Binding-site contacts:
Ligand atom O4' contacts residue PHE53 of chain 1.A at 3.3 Å.
Ligand atom O2' contacts residue TYR14 of chain 1.A at 3.1 Å (h-bond).
Ligand atom N3 contacts residue GLU55 of chain 1.A at 2.8 Å (salt-bridge).
Ligand atom P contacts residue LYS43 of chain 1.A at 3.7 Å.
Ligand atom C5 contacts residue TYR14 of chain 1.A at 3.7 Å (hydrophobic).
Ligand atom N4 contacts residue GLU82 of chain 1.A at 2.8 Å (salt-bridge).
Ligand atom O2' contacts residue ARG80 of chain 1.A at 3.1 Å (salt-bridge).
Ligand atom O2 contacts residue GLU55 of chain 1.A at 3.5 Å (salt-bridge).
Ligand atom O4 contacts residue ILE54 of chain 1.A at 3.7 Å.
Ligand atom C8 contacts residue ARG12 of chain 1.A at 3.7 Å.
Ligand atom O5' contacts residue LYS43 of chain 1.A at 2.9 Å (salt-bridge).
Ligand atom C2 contacts residue GLU55 of chain 1.A at 3.6 Å.
Ligand atom C4 contacts residue GLU82 of chain 1.A at 3.6 Å.
Ligand atom C1' contacts residue PHE53 of chain 1.A at 3.5 Å (hydrophobic).
Ligand atom C4' contacts residue ARG80 of chain 1.A at 3.3 Å.
Ligand atom N3 contacts residue ARG12 of chain 1.A at 3.4 Å (salt-bridge).
Ligand atom N4 contacts residue ASP41 of chain 1.A at 3.2 Å (salt-bridge).
Ligand atom O2' contacts residue PHE53 of chain 1.A at 3.3 Å.
Ligand atom O2 contacts residue ARG12 of chain 1.A at 3.6 Å (salt-bridge).
Ligand atom OP1 contacts residue LYS43 of chain 1.A at 3.6 Å.
Ligand atom C5 contacts residue ASP41 of chain 1.A at 3.2 Å.
Ligand atom C5 contacts residue LYS39 of chain 1.A at 3.5 Å.
Ligand atom C1' contacts residue ARG80 of chain 1.A at 3.5 Å.
Ligand atom O2' contacts residue LYS43 of chain 1.A at 3.3 Å.
Ligand atom O4 contacts residue GLU55 of chain 1.A at 3.2 Å (salt-bridge).
Ligand atom C4 contacts residue ASP41 of chain 1.A at 3.5 Å.
Ligand atom O3' contacts residue LYS43 of chain 1.A at 3.3 Å.
Ligand atom O2' contacts residue ARG12 of chain 1.A at 3.0 Å (salt-bridge).
Ligand atom N7 contacts residue ARG12 of chain 1.A at 3.1 Å (salt-bridge).
Ligand atom C6 contacts residue LYS39 of chain 1.A at 3.7 Å.
Ligand atom O5' contacts residue PHE51 of chain 1.A at 3.2 Å.
Ligand atom C2 contacts residue ARG12 of chain 1.A at 3.4 Å.
Ligand atom C6 contacts residue TYR14 of chain 1.A at 3.7 Å (hydrophobic).
Ligand atom C5' contacts residue LYS43 of chain 1.A at 3.6 Å.
Ligand atom C5' contacts residue ASP41 of chain 1.A at 3.7 Å.
Ligand atom N6 contacts residue PHE85 of chain 1.A at 3.6 Å.
Ligand atom O4 contacts residue LYS39 of chain 1.A at 3.5 Å (salt-bridge).
Ligand atom O4' contacts residue ARG80 of chain 1.A at 3.0 Å (salt-bridge).
Ligand atom C5' contacts residue TYR14 of chain 1.A at 3.6 Å (hydrophobic).
Ligand atom C5 contacts residue GLU82 of chain 1.A at 3.6 Å.

Sequence of chain 1.A:
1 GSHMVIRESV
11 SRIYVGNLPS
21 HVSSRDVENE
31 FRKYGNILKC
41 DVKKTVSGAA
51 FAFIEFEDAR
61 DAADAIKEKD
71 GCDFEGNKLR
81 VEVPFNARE

The small molecule below binds the protein below.
Small molecule (SMILES): Nc1ccn([C@@H]2O[C@H](CO[P](=O)(O)O[C@H]3[C@@H](O)[C@H](n4cnc5c4NC=NC5N)O[C@@H]3CO)[C@@H](O[P](=O)(O)OC[C@H]3O[C@@H](n4cnc5c4NC=NC5N)[C@H](O)[C@@H]3O[P](=O)(O)OC[C@H]3O[C@@H](n4ccc(=O)[nH]c4=O)[C@H](O)[C@@H]3O[P](=O)(O)OC[C@H]3O[C@@H](n4ccc(N)nc4=O)[C@H](O)[C@@H]3O[P](=O)(O)OC[C@H]3O[C@@H](n4cnc5c4NC=NC5N)[C@H](O)[C@@H]3O)[C@H]2O)c(=O)n1